Sequence of chain 1.A:
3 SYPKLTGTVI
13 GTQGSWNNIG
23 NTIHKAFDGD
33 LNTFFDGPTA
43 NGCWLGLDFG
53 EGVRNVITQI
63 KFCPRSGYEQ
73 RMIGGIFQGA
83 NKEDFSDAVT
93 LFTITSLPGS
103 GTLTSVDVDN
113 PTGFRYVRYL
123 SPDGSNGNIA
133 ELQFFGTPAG

The small molecule below binds the protein below.
Small molecule (SMILES): OC[C@H]1O[C@@H](O[C@H]2[C@@H](OC[C@H]3O[C@@H](O[C@H]4[C@H](O)[C@@H](O)[C@H](O)O[C@@H]4CO)[C@H](O)[C@@H](O)[C@@H]3O[C@@H]3O[C@H](CO)[C@@H](O)[C@H](O)[C@H]3O)OC[C@@H](O)[C@@H]2O)[C@H](O)[C@@H](O)[C@H]1O

Binding-site contacts:
Ligand atom O6 contacts residue TYR70 of chain 1.A at 3.8 Å.
Ligand atom O4 contacts residue ARG73 of chain 1.A at 3.8 Å.
Ligand atom C6 contacts residue GLN72 of chain 1.A at 3.3 Å.
Ligand atom C2 contacts residue ARG67 of chain 1.A at 3.8 Å.
Ligand atom O3 contacts residue ASP38 of chain 1.A at 2.5 Å (salt-bridge).
Ligand atom O2 contacts residue GLY69 of chain 1.A at 3.1 Å (h-bond).
Ligand atom C6 contacts residue ASN128 of chain 1.A at 3.3 Å.
Ligand atom O4 contacts residue GLY69 of chain 1.A at 3.8 Å.
Ligand atom O2 contacts residue ARG73 of chain 1.A at 3.0 Å (salt-bridge).
Ligand atom C6 contacts residue ARG73 of chain 1.A at 3.6 Å.
Ligand atom O4 contacts residue ARG73 of chain 1.A at 2.8 Å (salt-bridge).
Ligand atom C6 contacts residue GLY69 of chain 1.A at 3.5 Å.
Ligand atom C2 contacts residue GLY69 of chain 1.A at 3.7 Å.
Ligand atom C2 contacts residue TYR70 of chain 1.A at 3.7 Å (hydrophobic).
Ligand atom O2 contacts residue TYR70 of chain 1.A at 2.7 Å (h-bond).
Ligand atom O2 contacts residue ARG73 of chain 1.A at 3.6 Å.
Ligand atom O2 contacts residue ARG67 of chain 1.A at 3.6 Å (salt-bridge).
Ligand atom O4 contacts residue ARG67 of chain 1.A at 3.5 Å (salt-bridge).
Ligand atom O6 contacts residue ARG73 of chain 1.A at 3.7 Å.
Ligand atom C5 contacts residue TRP18 of chain 1.A at 3.6 Å (hydrophobic).
Ligand atom C3 contacts residue ARG67 of chain 1.A at 3.8 Å.
Ligand atom O3 contacts residue ARG67 of chain 1.A at 3.0 Å (salt-bridge).
Ligand atom C1 contacts residue ARG73 of chain 1.A at 3.9 Å.
Ligand atom C2 contacts residue ARG73 of chain 1.A at 3.7 Å.
Ligand atom C6 contacts residue TRP18 of chain 1.A at 3.5 Å (hydrophobic).
Ligand atom O3 contacts residue GLN72 of chain 1.A at 3.7 Å.
Ligand atom O2 contacts residue TYR70 of chain 1.A at 3.5 Å (h-bond).
Ligand atom C3 contacts residue ASP38 of chain 1.A at 3.5 Å.
Ligand atom O4 contacts residue ASP38 of chain 1.A at 2.7 Å (salt-bridge).
Ligand atom C5 contacts residue TYR70 of chain 1.A at 3.7 Å (hydrophobic).
Ligand atom C1 contacts residue GLY69 of chain 1.A at 3.6 Å.
Ligand atom C2 contacts residue TYR70 of chain 1.A at 3.5 Å (hydrophobic).
Ligand atom C4 contacts residue TRP18 of chain 1.A at 3.6 Å (hydrophobic).
Ligand atom C4 contacts residue TYR70 of chain 1.A at 3.8 Å (hydrophobic).
Ligand atom O5 contacts residue TYR70 of chain 1.A at 3.8 Å.
Ligand atom O2 contacts residue GLY126 of chain 1.A at 3.2 Å (h-bond).
Ligand atom C4 contacts residue ASP38 of chain 1.A at 3.5 Å.
Ligand atom C1 contacts residue ARG73 of chain 1.A at 3.5 Å.
Ligand atom O5 contacts residue ARG73 of chain 1.A at 3.0 Å (salt-bridge).
Ligand atom O3 contacts residue GLY126 of chain 1.A at 3.6 Å (h-bond).